Binding-site contacts:
Ligand atom O5 contacts residue CYS70 of chain 1.B at 3.8 Å.
Ligand atom N2 contacts residue ASN74 of chain 1.B at 2.9 Å (h-bond).
Ligand atom C5 contacts residue CYS57 of chain 1.B at 4.0 Å (hydrophobic).
Ligand atom C1 contacts residue ASN74 of chain 1.B at 1.4 Å.
Ligand atom C7 contacts residue GLY55 of chain 1.B at 4.3 Å.
Ligand atom C7 contacts residue ASN74 of chain 1.B at 3.2 Å.
Ligand atom C6 contacts residue CYS70 of chain 1.B at 3.9 Å (hydrophobic).
Ligand atom C5 contacts residue ASN74 of chain 1.B at 3.6 Å.
Ligand atom C7 contacts residue CYS57 of chain 1.B at 4.2 Å (hydrophobic).
Ligand atom O6 contacts residue GLY55 of chain 1.B at 4.5 Å.
Ligand atom O7 contacts residue ASN74 of chain 1.B at 3.0 Å (h-bond).
Ligand atom C8 contacts residue ASN74 of chain 1.B at 4.3 Å.
Ligand atom O7 contacts residue CYS57 of chain 1.B at 4.0 Å.
Ligand atom C8 contacts residue ILE90 of chain 1.B at 3.9 Å (hydrophobic).
Ligand atom C8 contacts residue CYS57 of chain 1.B at 3.8 Å (hydrophobic).
Ligand atom C8 contacts residue LEU35 of chain 1.B at 4.1 Å (hydrophobic).
Ligand atom C1 contacts residue CYS70 of chain 1.B at 4.1 Å (hydrophobic).
Ligand atom O6 contacts residue HIS73 of chain 1.B at 3.3 Å.
Ligand atom O5 contacts residue ASN74 of chain 1.B at 2.4 Å (h-bond).
Ligand atom C5 contacts residue CYS70 of chain 1.B at 3.6 Å (hydrophobic).
Ligand atom O5 contacts residue HIS73 of chain 1.B at 3.7 Å.
Ligand atom C4 contacts residue ASN74 of chain 1.B at 4.2 Å.
Ligand atom C6 contacts residue HIS73 of chain 1.B at 4.2 Å.
Ligand atom O7 contacts residue PRO37 of chain 1.B at 4.0 Å.
Ligand atom N2 contacts residue GLY55 of chain 1.B at 4.5 Å.
Ligand atom C8 contacts residue GLY55 of chain 1.B at 3.3 Å.
Ligand atom C6 contacts residue CYS57 of chain 1.B at 3.8 Å (hydrophobic).
Ligand atom C2 contacts residue ASN74 of chain 1.B at 2.5 Å.
Ligand atom C3 contacts residue ASN74 of chain 1.B at 3.8 Å.

Sequence of chain 1.B:
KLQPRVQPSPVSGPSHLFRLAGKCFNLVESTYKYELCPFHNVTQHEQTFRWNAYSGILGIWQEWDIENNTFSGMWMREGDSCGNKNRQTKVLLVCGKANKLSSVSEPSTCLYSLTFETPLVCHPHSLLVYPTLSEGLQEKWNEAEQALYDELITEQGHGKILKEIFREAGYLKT

This small molecule binds to this protein.
Small molecule (SMILES): CC(=O)N[C@H]1[C@H](O[C@H]2[C@H](O)[C@@H](NC(C)=O)CO[C@@H]2CO)O[C@H](CO)[C@@H](O[C@@H]2O[C@H](CO[C@H]3O[C@H](CO[C@H]4O[C@H](CO)[C@@H](O)[C@H](O)[C@@H]4O[C@H]4O[C@H](CO)[C@@H](O)[C@H](O)[C@@H]4O)[C@@H](O)[C@H](O[C@H]4O[C@H](CO)[C@@H](O)[C@H](O)[C@@H]4O)[C@@H]3O)[C@@H](O)[C@H](O[C@H]3O[C@H](CO)[C@@H](O)[C@H](O)[C@@H]3O[C@H]3O[C@H](CO)[C@@H](O)[C@H](O)[C@@H]3O)[C@@H]2O)[C@@H]1O